Sequence of chain 1.A:
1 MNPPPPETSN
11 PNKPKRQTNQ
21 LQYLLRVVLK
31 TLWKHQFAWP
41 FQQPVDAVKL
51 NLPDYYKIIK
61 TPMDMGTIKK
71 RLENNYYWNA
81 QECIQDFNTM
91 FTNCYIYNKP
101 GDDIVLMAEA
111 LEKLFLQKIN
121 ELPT

Binding-site contacts:
Ligand atom O11 contacts residue ASN98 of chain 1.A at 3.3 Å (h-bond).
Ligand atom C9 contacts residue LEU52 of chain 1.A at 3.8 Å (hydrophobic).
Ligand atom C1 contacts residue ILE104 of chain 1.A at 3.9 Å (hydrophobic).
Ligand atom N17 contacts residue LEU50 of chain 1.A at 3.7 Å.
Ligand atom BR1 contacts residue MET90 of chain 1.A at 3.5 Å.
Ligand atom BR1 contacts residue CYS94 of chain 1.A at 3.8 Å.
Ligand atom N12 contacts residue LEU52 of chain 1.A at 3.5 Å.
Ligand atom N10 contacts residue TYR55 of chain 1.A at 4.0 Å.
Ligand atom BR1 contacts residue TYR55 of chain 1.A at 3.6 Å.
Ligand atom N14 contacts residue PRO40 of chain 1.A at 3.9 Å.
Ligand atom C4 contacts residue VAL45 of chain 1.A at 4.0 Å (hydrophobic).
Ligand atom N17 contacts residue TRP39 of chain 1.A at 3.7 Å.
Ligand atom C9 contacts residue ASN98 of chain 1.A at 3.7 Å.
Ligand atom C3 contacts residue TYR55 of chain 1.A at 3.8 Å (hydrophobic).
Ligand atom C4 contacts residue TYR55 of chain 1.A at 3.5 Å (hydrophobic).
Ligand atom C8 contacts residue LEU52 of chain 1.A at 3.9 Å (hydrophobic).
Ligand atom C3 contacts residue VAL45 of chain 1.A at 3.7 Å (hydrophobic).
Ligand atom C1 contacts residue VAL45 of chain 1.A at 3.8 Å (hydrophobic).
Ligand atom C3 contacts residue PHE41 of chain 1.A at 3.8 Å (hydrophobic).
Ligand atom C1 contacts residue PRO40 of chain 1.A at 3.4 Å (hydrophobic).
Ligand atom C5 contacts residue ILE104 of chain 1.A at 3.8 Å (hydrophobic).
Ligand atom C2 contacts residue VAL45 of chain 1.A at 3.6 Å (hydrophobic).
Ligand atom C18 contacts residue PRO40 of chain 1.A at 3.8 Å (hydrophobic).
Ligand atom N17 contacts residue PRO40 of chain 1.A at 3.7 Å.
Ligand atom C18 contacts residue LEU50 of chain 1.A at 3.3 Å (hydrophobic).
Ligand atom N14 contacts residue LEU50 of chain 1.A at 3.7 Å.
Ligand atom O11 contacts residue CYS94 of chain 1.A at 3.2 Å.
Ligand atom N10 contacts residue ASN98 of chain 1.A at 3.2 Å (h-bond).
Ligand atom C15 contacts residue PRO40 of chain 1.A at 4.0 Å (hydrophobic).
Ligand atom N12 contacts residue TYR97 of chain 1.A at 3.5 Å.
Ligand atom BR1 contacts residue PHE41 of chain 1.A at 3.9 Å.
Ligand atom C2 contacts residue PRO40 of chain 1.A at 3.6 Å (hydrophobic).
Ligand atom C2 contacts residue PHE41 of chain 1.A at 3.5 Å (hydrophobic).
Ligand atom C7 contacts residue ILE104 of chain 1.A at 3.9 Å (hydrophobic).
Ligand atom C16 contacts residue TRP39 of chain 1.A at 3.4 Å (hydrophobic).
Ligand atom O11 contacts residue TYR55 of chain 1.A at 3.0 Å (h-bond).
Ligand atom C6 contacts residue ILE104 of chain 1.A at 3.7 Å (hydrophobic).
Ligand atom C5 contacts residue ASN98 of chain 1.A at 4.0 Å.
Ligand atom N12 contacts residue ASN98 of chain 1.A at 2.9 Å (h-bond).
Ligand atom C16 contacts residue PRO40 of chain 1.A at 3.8 Å (hydrophobic).

A small-molecule ligand and the protein it binds are described below.
Small molecule (SMILES): Nc1cc(-n2ccnc2)c2ccc(Br)c(O)c2n1